This protein binds this small molecule.
Small molecule (SMILES): [H]/N=C(/N)c1ccc(NCc2nc3cc(C(=O)N(CCC(=O)O)c4ccccn4)ccc3n2C)cc1

Binding-site contacts:
Ligand atom N13 contacts residue GLU202 of chain 1.B at 3.4 Å (salt-bridge).
Ligand atom C23 contacts residue ARG93 of chain 1.B at 3.8 Å.
Ligand atom C7 contacts residue TRP50 of chain 1.B at 3.8 Å (hydrophobic).
Ligand atom C8 contacts residue GLU202 of chain 1.B at 3.8 Å.
Ligand atom C29 contacts residue GLY228 of chain 1.B at 3.6 Å.
Ligand atom N35 contacts residue ALA200 of chain 1.B at 3.2 Å (h-bond).
Ligand atom C21 contacts residue ILE179 of chain 1.B at 3.6 Å (hydrophobic).
Ligand atom C28 contacts residue ASN95 of chain 1.B at 3.8 Å.
Ligand atom C29 contacts residue TRP227 of chain 1.B at 3.8 Å (hydrophobic).
Ligand atom N34 contacts residue GLY228 of chain 1.B at 3.6 Å.
Ligand atom O31 contacts residue GLU94 of chain 1.B at 3.7 Å.
Ligand atom C26 contacts residue GLU229 of chain 1.B at 3.4 Å.
Ligand atom C33 contacts residue GLY228 of chain 1.B at 3.8 Å.
Ligand atom C25 contacts residue GLY228 of chain 1.B at 3.4 Å.
Ligand atom C12 contacts residue TYR47 of chain 1.B at 3.3 Å (hydrophobic).
Ligand atom N13 contacts residue ALA205 of chain 1.B at 3.7 Å.
Ligand atom N34 contacts residue ALA200 of chain 1.B at 3.4 Å (h-bond).
Ligand atom N34 contacts residue CYS231 of chain 1.B at 3.8 Å.
Ligand atom C33 contacts residue ASP199 of chain 1.B at 3.7 Å.
Ligand atom O31 contacts residue ILE179 of chain 1.B at 2.9 Å.
Ligand atom C20 contacts residue TRP227 of chain 1.B at 3.3 Å (hydrophobic).
Ligand atom C20 contacts residue SER226 of chain 1.B at 3.2 Å.
Ligand atom N6 contacts residue TRP50 of chain 1.B at 3.7 Å.
Ligand atom O31 contacts residue ASN95 of chain 1.B at 3.1 Å.
Ligand atom O15 contacts residue TYR47 of chain 1.B at 2.3 Å (h-bond).
Ligand atom C4 contacts residue GLY228 of chain 1.B at 3.3 Å.
Ligand atom C21 contacts residue TRP227 of chain 1.B at 3.7 Å (hydrophobic).
Ligand atom C5 contacts residue TYR47 of chain 1.B at 3.8 Å (hydrophobic).
Ligand atom C23 contacts residue GLU94 of chain 1.B at 3.5 Å.
Ligand atom C25 contacts residue TRP227 of chain 1.B at 3.2 Å (hydrophobic).
Ligand atom N34 contacts residue GLY230 of chain 1.B at 2.9 Å (h-bond).
Ligand atom C8 contacts residue GLY228 of chain 1.B at 3.1 Å.
Ligand atom N35 contacts residue ASP199 of chain 1.B at 2.8 Å (salt-bridge).
Ligand atom C11 contacts residue SER226 of chain 1.B at 3.7 Å.
Ligand atom O32 contacts residue LEU96 of chain 1.B at 3.8 Å.
Ligand atom O32 contacts residue TRP227 of chain 1.B at 3.5 Å.
Ligand atom C28 contacts residue ILE179 of chain 1.B at 3.7 Å (hydrophobic).
Ligand atom C33 contacts residue ALA200 of chain 1.B at 3.3 Å (hydrophobic).
Ligand atom N34 contacts residue ASP199 of chain 1.B at 3.3 Å (salt-bridge).
Ligand atom C11 contacts residue HIS43 of chain 1.B at 3.5 Å.

Sequence of chain 1.B:
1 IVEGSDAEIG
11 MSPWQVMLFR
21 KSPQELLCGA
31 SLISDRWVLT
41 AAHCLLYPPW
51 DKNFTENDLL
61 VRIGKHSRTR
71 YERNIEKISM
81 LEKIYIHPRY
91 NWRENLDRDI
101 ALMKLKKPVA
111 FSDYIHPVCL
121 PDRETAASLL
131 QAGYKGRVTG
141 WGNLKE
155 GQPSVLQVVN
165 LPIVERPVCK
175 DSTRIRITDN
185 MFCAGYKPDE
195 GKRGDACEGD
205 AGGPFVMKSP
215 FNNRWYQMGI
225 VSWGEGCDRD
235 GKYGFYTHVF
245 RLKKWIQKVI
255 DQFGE